A protein and the small-molecule ligand that binds it are described below.
Small molecule (SMILES): CC(=O)N[C@@H]1[C@@H](O)[C@H](O)[C@@H](CO)O[C@H]1O

Sequence of chain 1.C:
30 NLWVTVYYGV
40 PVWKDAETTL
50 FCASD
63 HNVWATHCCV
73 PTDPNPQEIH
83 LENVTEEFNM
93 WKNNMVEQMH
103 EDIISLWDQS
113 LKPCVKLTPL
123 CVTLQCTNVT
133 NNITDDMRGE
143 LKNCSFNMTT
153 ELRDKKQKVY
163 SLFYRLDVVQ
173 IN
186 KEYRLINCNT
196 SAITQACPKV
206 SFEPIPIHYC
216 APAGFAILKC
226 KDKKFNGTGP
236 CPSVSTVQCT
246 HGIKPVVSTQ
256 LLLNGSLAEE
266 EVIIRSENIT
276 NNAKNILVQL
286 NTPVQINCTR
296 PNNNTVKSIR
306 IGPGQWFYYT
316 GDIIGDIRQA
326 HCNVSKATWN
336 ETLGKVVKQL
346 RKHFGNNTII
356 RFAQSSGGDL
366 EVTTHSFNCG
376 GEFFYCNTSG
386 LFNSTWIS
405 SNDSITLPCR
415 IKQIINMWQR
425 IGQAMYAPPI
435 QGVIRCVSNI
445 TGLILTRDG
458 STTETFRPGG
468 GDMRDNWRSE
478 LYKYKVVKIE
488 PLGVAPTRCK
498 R

Binding-site contacts:
Ligand atom C1 contacts residue ASN149 of chain 1.C at 1.5 Å.
Ligand atom O5 contacts residue ASN149 of chain 1.C at 2.4 Å (h-bond).
Ligand atom C2 contacts residue ASN149 of chain 1.C at 2.5 Å.
Ligand atom C4 contacts residue ASN149 of chain 1.C at 4.3 Å.
Ligand atom C7 contacts residue ASN149 of chain 1.C at 3.6 Å.
Ligand atom C8 contacts residue ASN149 of chain 1.C at 4.0 Å.
Ligand atom C8 contacts residue GLN127 of chain 1.C at 4.2 Å.
Ligand atom C8 contacts residue LYS160 of chain 1.C at 4.2 Å.
Ligand atom C8 contacts residue PHE148 of chain 1.C at 3.6 Å (hydrophobic).
Ligand atom O7 contacts residue PHE148 of chain 1.C at 4.5 Å.
Ligand atom O7 contacts residue GLN127 of chain 1.C at 4.2 Å.
Ligand atom O7 contacts residue ASN149 of chain 1.C at 3.8 Å.
Ligand atom C3 contacts residue ASN149 of chain 1.C at 3.9 Å.
Ligand atom C7 contacts residue PHE148 of chain 1.C at 4.4 Å (hydrophobic).
Ligand atom C8 contacts residue SER147 of chain 1.C at 3.8 Å.
Ligand atom C5 contacts residue ASN149 of chain 1.C at 3.8 Å.
Ligand atom N2 contacts residue ASN149 of chain 1.C at 3.0 Å (h-bond).